A small-molecule ligand and the protein it binds are described below.
Small molecule (SMILES): CC(=O)N[C@H]1[C@H](O[C@H]2[C@H](O)[C@@H](NC(C)=O)CO[C@@H]2CO)O[C@H](CO)[C@@H](O)[C@@H]1O

Sequence of chain 1.B:
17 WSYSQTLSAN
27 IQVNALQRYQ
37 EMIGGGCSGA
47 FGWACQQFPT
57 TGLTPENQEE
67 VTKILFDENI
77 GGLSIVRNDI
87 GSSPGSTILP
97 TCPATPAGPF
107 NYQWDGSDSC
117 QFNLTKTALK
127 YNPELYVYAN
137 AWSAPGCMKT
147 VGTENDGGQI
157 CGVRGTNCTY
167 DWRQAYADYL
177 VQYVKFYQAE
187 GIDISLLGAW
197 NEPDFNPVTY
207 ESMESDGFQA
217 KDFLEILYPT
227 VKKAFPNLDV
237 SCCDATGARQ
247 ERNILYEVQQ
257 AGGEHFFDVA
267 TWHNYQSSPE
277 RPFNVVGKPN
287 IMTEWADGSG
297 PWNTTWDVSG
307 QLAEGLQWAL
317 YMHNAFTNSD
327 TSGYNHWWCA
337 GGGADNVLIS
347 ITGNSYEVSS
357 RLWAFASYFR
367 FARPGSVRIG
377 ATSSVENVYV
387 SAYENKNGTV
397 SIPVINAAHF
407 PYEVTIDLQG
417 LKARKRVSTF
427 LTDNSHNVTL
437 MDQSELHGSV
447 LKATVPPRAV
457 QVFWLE

Binding-site contacts:
Ligand atom C1 contacts residue TRP298 of chain 1.B at 4.2 Å (hydrophobic).
Ligand atom C7 contacts residue NAG2 of chain 1.J at 4.2 Å.
Ligand atom O7 contacts residue BMA3 of chain 1.J at 3.7 Å.
Ligand atom O5 contacts residue THR301 of chain 1.B at 3.5 Å.
Ligand atom O6 contacts residue ASN299 of chain 1.B at 3.9 Å.
Ligand atom C2 contacts residue MAN5 of chain 1.J at 3.7 Å.
Ligand atom C7 contacts residue SER305 of chain 1.B at 3.4 Å.
Ligand atom C1 contacts residue THR300 of chain 1.B at 3.8 Å.
Ligand atom N2 contacts residue ASN299 of chain 1.B at 3.0 Å (h-bond).
Ligand atom O7 contacts residue GLU310 of chain 1.B at 3.5 Å (salt-bridge).
Ligand atom O7 contacts residue ASN299 of chain 1.B at 3.3 Å (h-bond).
Ligand atom C6 contacts residue THR300 of chain 1.B at 3.4 Å.
Ligand atom C8 contacts residue NAG2 of chain 1.J at 3.6 Å.
Ligand atom C1 contacts residue THR301 of chain 1.B at 3.6 Å.
Ligand atom O7 contacts residue NAG2 of chain 1.J at 3.9 Å.
Ligand atom C4 contacts residue MAN5 of chain 1.J at 3.8 Å.
Ligand atom C8 contacts residue SER305 of chain 1.B at 3.6 Å.
Ligand atom C3 contacts residue ASN299 of chain 1.B at 3.8 Å.
Ligand atom C7 contacts residue MAN5 of chain 1.J at 3.9 Å.
Ligand atom C5 contacts residue THR301 of chain 1.B at 4.1 Å.
Ligand atom C1 contacts residue ASN299 of chain 1.B at 1.4 Å.
Ligand atom C7 contacts residue ASN299 of chain 1.B at 3.3 Å.
Ligand atom O3 contacts residue MAN5 of chain 1.J at 2.3 Å (h-bond).
Ligand atom C5 contacts residue THR300 of chain 1.B at 4.1 Å.
Ligand atom O7 contacts residue SER305 of chain 1.B at 2.6 Å (h-bond).
Ligand atom C5 contacts residue TRP298 of chain 1.B at 4.2 Å (hydrophobic).
Ligand atom C5 contacts residue ASN299 of chain 1.B at 3.6 Å.
Ligand atom O5 contacts residue ASN299 of chain 1.B at 2.3 Å (h-bond).
Ligand atom C2 contacts residue THR301 of chain 1.B at 3.8 Å.
Ligand atom C4 contacts residue THR301 of chain 1.B at 4.2 Å.
Ligand atom C4 contacts residue ASN299 of chain 1.B at 4.2 Å.
Ligand atom O6 contacts residue THR300 of chain 1.B at 2.6 Å (h-bond).
Ligand atom C8 contacts residue GLN307 of chain 1.B at 3.6 Å.
Ligand atom N2 contacts residue MAN5 of chain 1.J at 4.2 Å.
Ligand atom C3 contacts residue MAN5 of chain 1.J at 3.4 Å.
Ligand atom C2 contacts residue ASN299 of chain 1.B at 2.5 Å.
Ligand atom C6 contacts residue THR301 of chain 1.B at 4.2 Å.
Ligand atom O7 contacts residue THR301 of chain 1.B at 3.5 Å (h-bond).
Ligand atom O7 contacts residue MAN5 of chain 1.J at 3.1 Å.
Ligand atom O5 contacts residue THR300 of chain 1.B at 3.2 Å (h-bond).